Sequence of chain 1.A:
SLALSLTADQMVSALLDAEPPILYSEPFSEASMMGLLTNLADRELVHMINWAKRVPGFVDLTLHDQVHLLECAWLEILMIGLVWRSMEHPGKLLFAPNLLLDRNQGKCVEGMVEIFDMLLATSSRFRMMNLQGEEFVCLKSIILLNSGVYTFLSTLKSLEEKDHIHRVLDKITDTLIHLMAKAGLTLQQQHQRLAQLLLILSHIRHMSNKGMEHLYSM

Binding-site contacts:
Ligand atom C10 contacts residue MET107 of chain 1.A at 4.1 Å (hydrophobic).
Ligand atom C14 contacts residue GLY240 of chain 1.A at 4.0 Å.
Ligand atom C19 contacts residue TRP102 of chain 1.A at 3.7 Å (hydrophobic).
Ligand atom C3 contacts residue GLU72 of chain 1.A at 3.4 Å.
Ligand atom C19 contacts residue ALA69 of chain 1.A at 3.3 Å (hydrophobic).
Ligand atom C23 contacts residue TRP102 of chain 1.A at 4.0 Å (hydrophobic).
Ligand atom C12 contacts residue MET140 of chain 1.A at 3.5 Å (hydrophobic).
Ligand atom C20 contacts residue LEU244 of chain 1.A at 4.0 Å (hydrophobic).
Ligand atom C10 contacts residue ILE143 of chain 1.A at 3.8 Å (hydrophobic).
Ligand atom C13 contacts residue MET140 of chain 1.A at 3.7 Å (hydrophobic).
Ligand atom O4 contacts residue LEU106 of chain 1.A at 4.1 Å.
Ligand atom O4 contacts residue ARG113 of chain 1.A at 3.1 Å (salt-bridge).
Ligand atom O20 contacts residue THR66 of chain 1.A at 3.9 Å.
Ligand atom C21 contacts residue THR66 of chain 1.A at 3.6 Å.
Ligand atom C18 contacts residue ALA69 of chain 1.A at 3.6 Å (hydrophobic).
Ligand atom O20 contacts residue LEU244 of chain 1.A at 4.0 Å.
Ligand atom C15 contacts residue GLY240 of chain 1.A at 3.7 Å.
Ligand atom C5 contacts residue LEU106 of chain 1.A at 3.9 Å (hydrophobic).
Ligand atom C2 contacts residue ALA69 of chain 1.A at 3.8 Å (hydrophobic).
Ligand atom C3 contacts residue ALA69 of chain 1.A at 4.0 Å (hydrophobic).
Ligand atom O4 contacts residue GLU72 of chain 1.A at 2.7 Å (salt-bridge).
Ligand atom C15 contacts residue LEU244 of chain 1.A at 3.8 Å (hydrophobic).
Ligand atom C22 contacts residue LEU65 of chain 1.A at 3.9 Å (hydrophobic).
Ligand atom C26 contacts residue ASP70 of chain 1.A at 3.3 Å.
Ligand atom C2 contacts residue LEU65 of chain 1.A at 3.6 Å (hydrophobic).
Ligand atom C10 contacts residue LEU147 of chain 1.A at 3.6 Å (hydrophobic).
Ligand atom C23 contacts residue ASP70 of chain 1.A at 3.9 Å.
Ligand atom C9 contacts residue PHE123 of chain 1.A at 3.6 Å (hydrophobic).
Ligand atom C13 contacts residue MET62 of chain 1.A at 4.0 Å (hydrophobic).
Ligand atom N24 contacts residue ASP70 of chain 1.A at 2.7 Å (salt-bridge).
Ligand atom C24 contacts residue ASP70 of chain 1.A at 3.7 Å.
Ligand atom C18 contacts residue LEU103 of chain 1.A at 3.9 Å (hydrophobic).
Ligand atom C3 contacts residue LEU65 of chain 1.A at 4.1 Å (hydrophobic).
Ligand atom C25 contacts residue LEU73 of chain 1.A at 3.5 Å (hydrophobic).
Ligand atom C20 contacts residue ALA69 of chain 1.A at 3.9 Å (hydrophobic).
Ligand atom C21 contacts residue MET62 of chain 1.A at 4.0 Å (hydrophobic).
Ligand atom C14 contacts residue HIS243 of chain 1.A at 4.0 Å.
Ligand atom C21 contacts residue LEU244 of chain 1.A at 3.8 Å (hydrophobic).
Ligand atom C25 contacts residue ASP70 of chain 1.A at 3.2 Å.
Ligand atom C4 contacts residue GLU72 of chain 1.A at 3.4 Å.

The small molecule below binds the protein below.
Small molecule (SMILES): CC/C(=C(\c1ccc(O)cc1)c1ccc(OCCN(C)C)cc1)c1ccccc1